Binding-site contacts:
Ligand atom C19 contacts residue MET45 of chain 1.Y at 3.7 Å (hydrophobic).
Ligand atom O30 contacts residue GLY130 of chain 1.Y at 3.7 Å.
Ligand atom N51 contacts residue PRO127 of chain 1.Z at 3.3 Å.
Ligand atom C21 contacts residue VAL31 of chain 1.Y at 3.5 Å (hydrophobic).
Ligand atom N22 contacts residue GLN53 of chain 1.Y at 3.3 Å (h-bond).
Ligand atom C25 contacts residue THR1 of chain 1.Y at 1.4 Å.
Ligand atom C20 contacts residue VAL31 of chain 1.Y at 3.5 Å (hydrophobic).
Ligand atom C12 contacts residue GLY47 of chain 1.Y at 3.5 Å.
Ligand atom N22 contacts residue SER130 of chain 1.Z at 3.6 Å.
Ligand atom C18 contacts residue MET45 of chain 1.Y at 3.6 Å (hydrophobic).
Ligand atom C43 contacts residue ALA27 of chain 1.Y at 3.3 Å (hydrophobic).
Ligand atom N14 contacts residue THR1 of chain 1.Y at 3.7 Å.
Ligand atom C15 contacts residue THR1 of chain 1.Y at 2.4 Å.
Ligand atom N8 contacts residue ASP126 of chain 1.Z at 3.4 Å (salt-bridge).
Ligand atom C16 contacts residue LYS33 of chain 1.Y at 3.7 Å.
Ligand atom O30 contacts residue THR1 of chain 1.Y at 3.3 Å.
Ligand atom C16 contacts residue THR1 of chain 1.Y at 2.9 Å.
Ligand atom N14 contacts residue GLY47 of chain 1.Y at 3.0 Å (h-bond).
Ligand atom C9 contacts residue THR21 of chain 1.Y at 3.5 Å.
Ligand atom C32 contacts residue THR21 of chain 1.Y at 3.9 Å.
Ligand atom C21 contacts residue GLN53 of chain 1.Y at 3.8 Å.
Ligand atom O31 contacts residue ALA20 of chain 1.Y at 3.4 Å.
Ligand atom C13 contacts residue GLY47 of chain 1.Y at 3.7 Å.
Ligand atom C17 contacts residue LYS33 of chain 1.Y at 3.8 Å.
Ligand atom C26 contacts residue THR1 of chain 1.Y at 2.5 Å.
Ligand atom C20 contacts residue ALA49 of chain 1.Y at 3.7 Å (hydrophobic).
Ligand atom C40 contacts residue ALA49 of chain 1.Y at 3.8 Å (hydrophobic).
Ligand atom O31 contacts residue THR21 of chain 1.Y at 2.9 Å (h-bond).
Ligand atom C26 contacts residue GLY47 of chain 1.Y at 3.6 Å.
Ligand atom O39 contacts residue ALA49 of chain 1.Y at 3.2 Å (h-bond).
Ligand atom C23 contacts residue ALA49 of chain 1.Y at 3.5 Å (hydrophobic).
Ligand atom S27 contacts residue THR1 of chain 1.Y at 3.6 Å (h-bond).
Ligand atom N11 contacts residue THR21 of chain 1.Y at 2.9 Å (h-bond).
Ligand atom C10 contacts residue THR21 of chain 1.Y at 3.7 Å.
Ligand atom C28 contacts residue SER131 of chain 1.Y at 3.7 Å.
Ligand atom C12 contacts residue THR21 of chain 1.Y at 3.8 Å.
Ligand atom N22 contacts residue VAL31 of chain 1.Y at 3.2 Å.
Ligand atom C23 contacts residue VAL31 of chain 1.Y at 3.3 Å (hydrophobic).
Ligand atom O30 contacts residue SER131 of chain 1.Y at 2.9 Å (h-bond).
Ligand atom C6 contacts residue ASP126 of chain 1.Z at 3.9 Å.

Sequence of chain 1.Z:
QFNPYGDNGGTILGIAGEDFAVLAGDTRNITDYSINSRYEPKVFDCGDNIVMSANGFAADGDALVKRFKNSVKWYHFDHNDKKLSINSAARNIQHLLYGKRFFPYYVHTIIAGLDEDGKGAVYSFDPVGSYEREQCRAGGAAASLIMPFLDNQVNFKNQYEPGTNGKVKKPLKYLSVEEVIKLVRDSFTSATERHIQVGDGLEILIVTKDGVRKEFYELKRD

Sequence of chain 1.Y:
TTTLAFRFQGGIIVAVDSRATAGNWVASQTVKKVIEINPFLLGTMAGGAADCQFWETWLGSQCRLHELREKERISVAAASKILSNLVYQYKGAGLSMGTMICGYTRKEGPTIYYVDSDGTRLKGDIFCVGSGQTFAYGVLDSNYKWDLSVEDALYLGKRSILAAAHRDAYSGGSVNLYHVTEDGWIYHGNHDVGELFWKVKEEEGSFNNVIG

This protein binds this small molecule.
Small molecule (SMILES): CC(C)C[C@H](NC(=O)[C@H](Cc1ccccc1)N=[N+]=[N-])C(=O)N[C@@H](CO)C(=O)N[C@H](CCS(C)(=O)=O)Cc1ccc(CN)cc1